Sequence of chain 1.A:
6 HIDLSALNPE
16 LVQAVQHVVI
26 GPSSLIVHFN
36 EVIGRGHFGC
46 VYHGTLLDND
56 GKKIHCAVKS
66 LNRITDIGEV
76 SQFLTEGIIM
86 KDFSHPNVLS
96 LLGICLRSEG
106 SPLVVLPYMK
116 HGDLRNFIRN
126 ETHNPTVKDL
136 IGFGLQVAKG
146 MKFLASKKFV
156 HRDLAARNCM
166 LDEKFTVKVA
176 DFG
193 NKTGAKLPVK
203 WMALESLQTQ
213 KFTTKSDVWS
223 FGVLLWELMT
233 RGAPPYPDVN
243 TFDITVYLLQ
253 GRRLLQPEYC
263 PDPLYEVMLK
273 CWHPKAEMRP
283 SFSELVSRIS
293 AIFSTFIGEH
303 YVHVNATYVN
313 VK

Binding-site contacts:
Ligand atom C6 contacts residue PHE88 of chain 1.A at 3.6 Å (hydrophobic).
Ligand atom C4 contacts residue PHE177 of chain 1.A at 3.0 Å (hydrophobic).
Ligand atom F29 contacts residue VAL46 of chain 1.A at 2.9 Å.
Ligand atom C8 contacts residue LEU111 of chain 1.A at 3.0 Å (hydrophobic).
Ligand atom C3 contacts residue PHE177 of chain 1.A at 3.8 Å (hydrophobic).
Ligand atom C10 contacts residue PRO112 of chain 1.A at 3.2 Å (hydrophobic).
Ligand atom C10 contacts residue ALA62 of chain 1.A at 3.4 Å (hydrophobic).
Ligand atom O26 contacts residue LYS64 of chain 1.A at 3.0 Å (salt-bridge).
Ligand atom C18 contacts residue ASP176 of chain 1.A at 3.4 Å.
Ligand atom O25 contacts residue ASP176 of chain 1.A at 2.7 Å (salt-bridge).
Ligand atom F28 contacts residue LEU149 of chain 1.A at 3.4 Å.
Ligand atom C20 contacts residue MET85 of chain 1.A at 3.2 Å (hydrophobic).
Ligand atom C9 contacts residue MET165 of chain 1.A at 3.7 Å (hydrophobic).
Ligand atom N23 contacts residue ASP176 of chain 1.A at 3.0 Å (salt-bridge).
Ligand atom N22 contacts residue MET114 of chain 1.A at 3.0 Å (h-bond).
Ligand atom C19 contacts residue ASP176 of chain 1.A at 3.5 Å.
Ligand atom C1 contacts residue ASP176 of chain 1.A at 3.4 Å.
Ligand atom O26 contacts residue GLU81 of chain 1.A at 3.4 Å (salt-bridge).
Ligand atom O25 contacts residue ALA175 of chain 1.A at 3.3 Å.
Ligand atom N24 contacts residue ASP176 of chain 1.A at 3.6 Å (salt-bridge).
Ligand atom C3 contacts residue LEU94 of chain 1.A at 3.8 Å (hydrophobic).
Ligand atom O27 contacts residue PHE177 of chain 1.A at 3.3 Å.
Ligand atom F28 contacts residue HIS156 of chain 1.A at 3.2 Å.
Ligand atom C5 contacts residue ASP176 of chain 1.A at 3.6 Å.
Ligand atom C13 contacts residue PHE177 of chain 1.A at 3.1 Å (hydrophobic).
Ligand atom C7 contacts residue ALA62 of chain 1.A at 3.4 Å (hydrophobic).
Ligand atom N24 contacts residue GLU81 of chain 1.A at 3.0 Å (salt-bridge).
Ligand atom N21 contacts residue MET114 of chain 1.A at 2.8 Å (h-bond).
Ligand atom C20 contacts residue GLU81 of chain 1.A at 3.7 Å.
Ligand atom C6 contacts residue VAL174 of chain 1.A at 3.5 Å (hydrophobic).
Ligand atom C19 contacts residue GLU81 of chain 1.A at 3.6 Å.
Ligand atom N22 contacts residue TYR113 of chain 1.A at 3.4 Å.
Ligand atom C10 contacts residue MET114 of chain 1.A at 3.5 Å (hydrophobic).
Ligand atom C2 contacts residue MET85 of chain 1.A at 3.6 Å (hydrophobic).
Ligand atom N24 contacts residue MET85 of chain 1.A at 3.3 Å (h-bond).
Ligand atom N21 contacts residue TYR113 of chain 1.A at 3.7 Å.
Ligand atom C16 contacts residue LEU111 of chain 1.A at 3.3 Å (hydrophobic).
Ligand atom C17 contacts residue MET114 of chain 1.A at 3.7 Å (hydrophobic).
Ligand atom C18 contacts residue MET85 of chain 1.A at 3.4 Å (hydrophobic).
Ligand atom F29 contacts residue LEU111 of chain 1.A at 3.1 Å.

This protein binds this small molecule.
Small molecule (SMILES): Nc1cc(Oc2ccc(NC(=O)NC(=O)Cc3ccc(F)cc3)cc2F)ccn1